A small-molecule ligand and the protein it binds are described below.
Small molecule (SMILES): c1ccc2[nH]ccc2c1

Sequence of chain 1.B:
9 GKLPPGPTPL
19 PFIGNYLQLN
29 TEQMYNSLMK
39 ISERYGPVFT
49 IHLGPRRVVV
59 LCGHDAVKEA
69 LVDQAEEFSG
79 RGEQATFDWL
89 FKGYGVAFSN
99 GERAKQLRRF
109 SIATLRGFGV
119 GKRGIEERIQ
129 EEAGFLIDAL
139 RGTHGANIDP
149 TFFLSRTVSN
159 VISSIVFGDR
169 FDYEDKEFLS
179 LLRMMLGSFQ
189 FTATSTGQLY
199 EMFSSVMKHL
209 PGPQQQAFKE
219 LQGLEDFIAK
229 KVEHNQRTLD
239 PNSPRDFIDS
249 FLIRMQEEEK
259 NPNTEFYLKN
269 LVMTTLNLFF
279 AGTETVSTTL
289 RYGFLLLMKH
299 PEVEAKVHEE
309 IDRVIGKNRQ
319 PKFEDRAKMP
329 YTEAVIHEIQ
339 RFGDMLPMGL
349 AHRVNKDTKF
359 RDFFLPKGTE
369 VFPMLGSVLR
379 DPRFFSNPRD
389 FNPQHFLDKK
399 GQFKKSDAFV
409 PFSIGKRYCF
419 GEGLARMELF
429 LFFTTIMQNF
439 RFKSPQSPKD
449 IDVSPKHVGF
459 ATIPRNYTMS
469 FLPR

Binding-site contacts:
Ligand atom C8 contacts residue PHE96 of chain 1.B at 3.9 Å (hydrophobic).
Ligand atom C8 contacts residue ALA279 of chain 1.B at 3.7 Å (hydrophobic).
Ligand atom C9 contacts residue IND1 of chain 1.L at 1.7 Å.
Ligand atom N1 contacts residue PHE96 of chain 1.B at 3.8 Å.
Ligand atom C2 contacts residue LEU274 of chain 1.B at 4.3 Å (hydrophobic).
Ligand atom C7 contacts residue HEM1 of chain 1.J at 4.3 Å.
Ligand atom C2 contacts residue IND1 of chain 1.L at 3.5 Å.
Ligand atom C7 contacts residue IND1 of chain 1.L at 1.1 Å.
Ligand atom C7 contacts residue ALA95 of chain 1.B at 4.0 Å (hydrophobic).
Ligand atom C8 contacts residue IND1 of chain 1.L at 1.4 Å.
Ligand atom N1 contacts residue PHE278 of chain 1.B at 4.3 Å.
Ligand atom N1 contacts residue IND1 of chain 1.L at 2.8 Å.
Ligand atom C6 contacts residue HEM1 of chain 1.J at 4.3 Å.
Ligand atom C3 contacts residue IND1 of chain 1.L at 2.7 Å.
Ligand atom N1 contacts residue ASN275 of chain 1.B at 3.1 Å (h-bond).
Ligand atom C3 contacts residue PHE96 of chain 1.B at 4.2 Å (hydrophobic).
Ligand atom C2 contacts residue PHE89 of chain 1.B at 4.2 Å (hydrophobic).
Ligand atom N1 contacts residue ALA279 of chain 1.B at 4.2 Å.
Ligand atom N1 contacts residue ALA95 of chain 1.B at 4.3 Å.
Ligand atom C3 contacts residue PHE85 of chain 1.B at 4.0 Å (hydrophobic).
Ligand atom C6 contacts residue IND1 of chain 1.L at 0.6 Å.
Ligand atom C2 contacts residue ALA279 of chain 1.B at 4.4 Å (hydrophobic).
Ligand atom C2 contacts residue PHE96 of chain 1.B at 3.9 Å (hydrophobic).
Ligand atom C4 contacts residue ALA279 of chain 1.B at 4.4 Å (hydrophobic).
Ligand atom C2 contacts residue PHE278 of chain 1.B at 3.5 Å (hydrophobic).
Ligand atom C5 contacts residue ALA279 of chain 1.B at 4.2 Å (hydrophobic).
Ligand atom C3 contacts residue ALA279 of chain 1.B at 4.3 Å (hydrophobic).
Ligand atom C5 contacts residue IND1 of chain 1.L at 0.9 Å.
Ligand atom C2 contacts residue ASN275 of chain 1.B at 3.5 Å.
Ligand atom C8 contacts residue ALA95 of chain 1.B at 4.4 Å (hydrophobic).
Ligand atom C4 contacts residue IND1 of chain 1.L at 0.7 Å.
Ligand atom C7 contacts residue ALA279 of chain 1.B at 3.5 Å (hydrophobic).
Ligand atom C8 contacts residue ASN275 of chain 1.B at 4.0 Å.
Ligand atom C9 contacts residue ALA279 of chain 1.B at 4.1 Å (hydrophobic).
Ligand atom C6 contacts residue ALA279 of chain 1.B at 3.8 Å (hydrophobic).
Ligand atom C7 contacts residue PHE96 of chain 1.B at 4.4 Å (hydrophobic).
Ligand atom C9 contacts residue PHE96 of chain 1.B at 4.1 Å (hydrophobic).
Ligand atom C9 contacts residue PHE278 of chain 1.B at 4.3 Å (hydrophobic).
Ligand atom C3 contacts residue PHE278 of chain 1.B at 3.5 Å (hydrophobic).